Binding-site contacts:
Ligand atom CAJ contacts residue TRP110 of chain 1.C at 3.7 Å (hydrophobic).
Ligand atom CAN contacts residue TRP110 of chain 1.C at 3.7 Å (hydrophobic).
Ligand atom CAJ contacts residue PHE51 of chain 1.A at 3.8 Å (hydrophobic).
Ligand atom CAH contacts residue PRO1 of chain 1.C at 3.8 Å (hydrophobic).
Ligand atom CAI contacts residue TYR38 of chain 1.C at 3.5 Å (hydrophobic).
Ligand atom NAL contacts residue GLN37 of chain 1.C at 4.2 Å.
Ligand atom CAG contacts residue TRP110 of chain 1.C at 3.6 Å (hydrophobic).
Ligand atom CAD contacts residue TYR38 of chain 1.C at 4.1 Å (hydrophobic).
Ligand atom CAH contacts residue TRP110 of chain 1.C at 3.8 Å (hydrophobic).
Ligand atom CAQ contacts residue TYR38 of chain 1.C at 3.4 Å (hydrophobic).
Ligand atom CAH contacts residue TYR38 of chain 1.C at 3.3 Å (hydrophobic).
Ligand atom CAI contacts residue PHE115 of chain 1.C at 4.1 Å (hydrophobic).
Ligand atom NAL contacts residue TRP110 of chain 1.C at 3.5 Å.
Ligand atom OAE contacts residue PRO1 of chain 1.C at 3.8 Å.
Ligand atom NAM contacts residue TYR38 of chain 1.C at 3.7 Å.
Ligand atom NAM contacts residue GLN37 of chain 1.C at 4.2 Å.
Ligand atom CAJ contacts residue TYR97 of chain 1.A at 3.5 Å (hydrophobic).
Ligand atom NAM contacts residue TRP110 of chain 1.C at 3.9 Å.
Ligand atom CAD contacts residue PHE115 of chain 1.C at 4.1 Å (hydrophobic).
Ligand atom OAE contacts residue TYR38 of chain 1.C at 3.7 Å.
Ligand atom CAI contacts residue PRO1 of chain 1.C at 4.1 Å (hydrophobic).
Ligand atom CAN contacts residue TYR38 of chain 1.C at 3.7 Å (hydrophobic).
Ligand atom CAH contacts residue TYR97 of chain 1.A at 4.1 Å (hydrophobic).
Ligand atom CAA contacts residue TRP110 of chain 1.C at 3.5 Å (hydrophobic).
Ligand atom CAK contacts residue TRP110 of chain 1.C at 3.8 Å (hydrophobic).
Ligand atom NAL contacts residue TYR38 of chain 1.C at 3.4 Å.
Ligand atom CAJ contacts residue TYR38 of chain 1.C at 3.7 Å (hydrophobic).
Ligand atom CAK contacts residue GLN37 of chain 1.C at 3.6 Å.
Ligand atom CAF contacts residue TYR38 of chain 1.C at 3.4 Å (hydrophobic).
Ligand atom CAG contacts residue TYR38 of chain 1.C at 3.2 Å (hydrophobic).
Ligand atom CAF contacts residue TRP110 of chain 1.C at 3.6 Å (hydrophobic).
Ligand atom CAA contacts residue PHE115 of chain 1.C at 3.7 Å (hydrophobic).
Ligand atom CAJ contacts residue GLN37 of chain 1.C at 3.4 Å.
Ligand atom CAK contacts residue TYR38 of chain 1.C at 3.7 Å (hydrophobic).
Ligand atom CAI contacts residue TRP110 of chain 1.C at 3.8 Å (hydrophobic).
Ligand atom CAH contacts residue PHE115 of chain 1.C at 3.6 Å (hydrophobic).
Ligand atom CAB contacts residue TRP110 of chain 1.C at 3.6 Å (hydrophobic).
Ligand atom OAE contacts residue PHE115 of chain 1.C at 3.8 Å.
Ligand atom CAD contacts residue TRP110 of chain 1.C at 4.0 Å (hydrophobic).
Ligand atom CAI contacts residue TYR97 of chain 1.A at 3.0 Å (hydrophobic).

Sequence of chain 1.C:
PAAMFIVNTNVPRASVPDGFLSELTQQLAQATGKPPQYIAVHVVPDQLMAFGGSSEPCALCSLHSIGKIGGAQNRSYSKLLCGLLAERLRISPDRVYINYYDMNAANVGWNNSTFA

The protein below binds the small molecule below.
Small molecule (SMILES): CC(C)C(=O)c1c(C(C)C)nn2ccccc12

Sequence of chain 1.A:
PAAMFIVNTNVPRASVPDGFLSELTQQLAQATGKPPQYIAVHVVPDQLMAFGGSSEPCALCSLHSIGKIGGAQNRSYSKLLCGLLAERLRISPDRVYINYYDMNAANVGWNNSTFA